Sequence of chain 1.A:
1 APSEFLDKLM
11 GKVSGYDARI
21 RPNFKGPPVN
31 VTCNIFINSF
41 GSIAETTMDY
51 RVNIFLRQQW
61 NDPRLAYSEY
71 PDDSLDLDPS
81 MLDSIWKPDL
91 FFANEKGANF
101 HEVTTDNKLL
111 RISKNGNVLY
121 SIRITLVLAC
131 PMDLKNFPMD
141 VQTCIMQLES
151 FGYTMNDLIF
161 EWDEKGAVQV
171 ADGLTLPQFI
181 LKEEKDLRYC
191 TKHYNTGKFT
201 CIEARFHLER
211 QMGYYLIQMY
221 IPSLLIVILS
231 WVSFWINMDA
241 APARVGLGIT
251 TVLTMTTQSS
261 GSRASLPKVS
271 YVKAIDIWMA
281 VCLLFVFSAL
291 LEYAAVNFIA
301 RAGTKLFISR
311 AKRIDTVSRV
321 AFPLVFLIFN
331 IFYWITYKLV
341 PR

Binding-site contacts:
Ligand atom O3 contacts residue ASN30 of chain 1.A at 4.5 Å.
Ligand atom N2 contacts residue PRO28 of chain 1.A at 3.9 Å.
Ligand atom C5 contacts residue ASN30 of chain 1.A at 4.3 Å.
Ligand atom C8 contacts residue ASN23 of chain 1.A at 4.5 Å.
Ligand atom C3 contacts residue ASN30 of chain 1.A at 3.5 Å.
Ligand atom O3 contacts residue PRO27 of chain 1.A at 3.2 Å.
Ligand atom C1 contacts residue ASN30 of chain 1.A at 3.1 Å.
Ligand atom O7 contacts residue PRO27 of chain 1.A at 3.4 Å.
Ligand atom C7 contacts residue PRO27 of chain 1.A at 4.1 Å (hydrophobic).
Ligand atom C8 contacts residue VAL29 of chain 1.A at 4.4 Å (hydrophobic).
Ligand atom N2 contacts residue ASN30 of chain 1.A at 2.8 Å (h-bond).
Ligand atom C8 contacts residue PRO28 of chain 1.A at 3.6 Å (hydrophobic).
Ligand atom C8 contacts residue ASN30 of chain 1.A at 4.0 Å.
Ligand atom C3 contacts residue PRO27 of chain 1.A at 4.4 Å (hydrophobic).
Ligand atom C7 contacts residue ASN30 of chain 1.A at 3.8 Å.
Ligand atom O5 contacts residue ASN30 of chain 1.A at 4.2 Å.
Ligand atom C8 contacts residue PRO27 of chain 1.A at 4.3 Å (hydrophobic).
Ligand atom C2 contacts residue ASN30 of chain 1.A at 3.3 Å.
Ligand atom C7 contacts residue PRO28 of chain 1.A at 3.8 Å (hydrophobic).

The protein below binds the small molecule below.
Small molecule (SMILES): CC(=O)N[C@H]1[C@H](O[C@H]2[C@H](O)[C@@H](NC(C)=O)CO[C@@H]2CO)O[C@H](CO)[C@@H](O)[C@@H]1O